Sequence of chain 1.C:
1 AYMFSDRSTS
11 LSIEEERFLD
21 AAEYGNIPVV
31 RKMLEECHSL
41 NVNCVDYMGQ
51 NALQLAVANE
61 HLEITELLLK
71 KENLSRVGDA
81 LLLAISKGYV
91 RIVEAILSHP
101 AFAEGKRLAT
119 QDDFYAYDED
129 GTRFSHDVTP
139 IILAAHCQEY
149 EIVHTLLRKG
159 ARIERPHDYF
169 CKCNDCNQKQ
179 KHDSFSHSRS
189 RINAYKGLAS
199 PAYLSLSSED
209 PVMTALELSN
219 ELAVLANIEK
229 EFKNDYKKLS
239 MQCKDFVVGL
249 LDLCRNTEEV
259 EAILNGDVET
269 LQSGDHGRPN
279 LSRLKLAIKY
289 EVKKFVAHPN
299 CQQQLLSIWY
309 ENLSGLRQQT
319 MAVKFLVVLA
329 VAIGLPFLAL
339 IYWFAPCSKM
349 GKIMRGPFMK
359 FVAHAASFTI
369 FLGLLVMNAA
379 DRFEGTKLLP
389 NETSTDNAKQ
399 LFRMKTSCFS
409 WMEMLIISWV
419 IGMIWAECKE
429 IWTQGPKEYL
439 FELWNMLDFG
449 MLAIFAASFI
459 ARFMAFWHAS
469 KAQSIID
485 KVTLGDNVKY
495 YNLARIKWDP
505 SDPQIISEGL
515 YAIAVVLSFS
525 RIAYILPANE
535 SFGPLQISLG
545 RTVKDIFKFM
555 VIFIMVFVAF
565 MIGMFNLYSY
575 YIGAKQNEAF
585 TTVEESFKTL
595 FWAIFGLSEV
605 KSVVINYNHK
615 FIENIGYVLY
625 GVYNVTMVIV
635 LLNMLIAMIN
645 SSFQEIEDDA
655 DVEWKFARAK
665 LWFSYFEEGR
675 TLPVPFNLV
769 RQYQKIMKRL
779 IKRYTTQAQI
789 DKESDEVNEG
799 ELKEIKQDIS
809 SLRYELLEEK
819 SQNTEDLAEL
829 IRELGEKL

This small molecule binds to this protein.
Small molecule (SMILES): O=C([C@H]1COc2ccccc2O1)N1CCC2(C=Nc3ccc(Cl)cc32)CC1

Sequence of chain 1.D:
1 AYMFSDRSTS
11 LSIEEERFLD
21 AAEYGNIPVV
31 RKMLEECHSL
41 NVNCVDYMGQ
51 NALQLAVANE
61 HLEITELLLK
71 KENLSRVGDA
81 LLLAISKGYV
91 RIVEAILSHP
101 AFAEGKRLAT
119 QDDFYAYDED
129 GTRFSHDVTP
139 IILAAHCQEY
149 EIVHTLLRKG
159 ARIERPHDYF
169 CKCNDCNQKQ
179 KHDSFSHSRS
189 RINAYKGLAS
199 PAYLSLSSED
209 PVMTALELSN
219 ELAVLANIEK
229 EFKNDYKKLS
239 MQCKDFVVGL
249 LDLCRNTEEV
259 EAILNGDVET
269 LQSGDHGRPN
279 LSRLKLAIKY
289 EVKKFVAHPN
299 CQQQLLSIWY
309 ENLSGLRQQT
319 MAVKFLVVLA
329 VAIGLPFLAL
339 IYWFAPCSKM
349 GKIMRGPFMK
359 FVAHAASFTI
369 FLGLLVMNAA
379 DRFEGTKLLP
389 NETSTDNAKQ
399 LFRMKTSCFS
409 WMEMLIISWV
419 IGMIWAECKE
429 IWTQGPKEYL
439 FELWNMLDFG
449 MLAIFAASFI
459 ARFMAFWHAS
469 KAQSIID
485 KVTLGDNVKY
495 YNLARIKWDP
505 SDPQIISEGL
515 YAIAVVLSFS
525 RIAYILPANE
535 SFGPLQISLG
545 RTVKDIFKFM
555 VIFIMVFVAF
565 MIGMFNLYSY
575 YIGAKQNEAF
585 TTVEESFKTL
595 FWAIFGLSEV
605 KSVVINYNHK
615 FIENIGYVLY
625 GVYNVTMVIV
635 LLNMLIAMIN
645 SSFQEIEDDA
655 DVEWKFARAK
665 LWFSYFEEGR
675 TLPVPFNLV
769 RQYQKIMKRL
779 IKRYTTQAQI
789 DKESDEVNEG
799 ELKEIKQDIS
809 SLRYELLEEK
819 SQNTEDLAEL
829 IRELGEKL

Binding-site contacts:
Ligand atom C19 contacts residue SBM1 of chain 1.O at 3.9 Å.
Ligand atom C14 contacts residue TYR621 of chain 1.D at 3.3 Å (hydrophobic).
Ligand atom C21 contacts residue PHE591 of chain 1.C at 4.1 Å (hydrophobic).
Ligand atom C16 contacts residue PHE595 of chain 1.C at 3.9 Å (hydrophobic).
Ligand atom C07 contacts residue GLU588 of chain 1.C at 4.0 Å.
Ligand atom C04 contacts residue GLU588 of chain 1.C at 3.9 Å.
Ligand atom C25 contacts residue PHE591 of chain 1.C at 4.1 Å (hydrophobic).
Ligand atom O22 contacts residue PHE591 of chain 1.C at 3.3 Å.
Ligand atom C18 contacts residue SBM1 of chain 1.O at 3.7 Å.
Ligand atom C24 contacts residue TYR621 of chain 1.D at 4.0 Å (hydrophobic).
Ligand atom C25 contacts residue GLU588 of chain 1.C at 3.9 Å.
Ligand atom N11 contacts residue TYR621 of chain 1.D at 3.7 Å.
Ligand atom C07 contacts residue ASN618 of chain 1.D at 3.8 Å.
Ligand atom C20 contacts residue PHE591 of chain 1.C at 4.1 Å (hydrophobic).
Ligand atom C02 contacts residue GLU588 of chain 1.C at 4.2 Å.
Ligand atom O23 contacts residue TYR621 of chain 1.D at 3.7 Å.
Ligand atom CL01 contacts residue VAL587 of chain 1.C at 3.9 Å.
Ligand atom C12 contacts residue TYR621 of chain 1.D at 3.7 Å (hydrophobic).
Ligand atom C10 contacts residue TYR621 of chain 1.D at 4.2 Å (hydrophobic).
Ligand atom C17 contacts residue PHE595 of chain 1.C at 4.0 Å (hydrophobic).
Ligand atom O15 contacts residue VAL622 of chain 1.D at 3.9 Å.
Ligand atom C25 contacts residue LYS592 of chain 1.C at 4.1 Å.
Ligand atom O15 contacts residue GLY625 of chain 1.D at 3.4 Å.
Ligand atom O15 contacts residue TYR621 of chain 1.D at 3.3 Å (h-bond).
Ligand atom C12 contacts residue PHE591 of chain 1.C at 4.1 Å (hydrophobic).
Ligand atom C14 contacts residue TRP596 of chain 1.C at 3.9 Å (hydrophobic).
Ligand atom C03 contacts residue GLU588 of chain 1.C at 4.1 Å.
Ligand atom O23 contacts residue TRP596 of chain 1.C at 3.3 Å (h-bond).
Ligand atom C17 contacts residue VAL626 of chain 1.D at 4.1 Å (hydrophobic).
Ligand atom C17 contacts residue VAL622 of chain 1.D at 4.0 Å (hydrophobic).
Ligand atom C13 contacts residue TYR621 of chain 1.D at 3.9 Å (hydrophobic).
Ligand atom C16 contacts residue VAL622 of chain 1.D at 4.1 Å (hydrophobic).
Ligand atom C24 contacts residue LYS592 of chain 1.C at 4.1 Å.
Ligand atom C27 contacts residue PHE591 of chain 1.C at 3.7 Å (hydrophobic).
Ligand atom CL01 contacts residue PHE591 of chain 1.C at 3.6 Å.
Ligand atom C14 contacts residue PHE595 of chain 1.C at 3.6 Å (hydrophobic).
Ligand atom C05 contacts residue GLU588 of chain 1.C at 3.6 Å.
Ligand atom N06 contacts residue GLU588 of chain 1.C at 3.6 Å.
Ligand atom O15 contacts residue PHE595 of chain 1.C at 3.6 Å.
Ligand atom C26 contacts residue GLU588 of chain 1.C at 4.0 Å.